Sequence of chain 1.I:
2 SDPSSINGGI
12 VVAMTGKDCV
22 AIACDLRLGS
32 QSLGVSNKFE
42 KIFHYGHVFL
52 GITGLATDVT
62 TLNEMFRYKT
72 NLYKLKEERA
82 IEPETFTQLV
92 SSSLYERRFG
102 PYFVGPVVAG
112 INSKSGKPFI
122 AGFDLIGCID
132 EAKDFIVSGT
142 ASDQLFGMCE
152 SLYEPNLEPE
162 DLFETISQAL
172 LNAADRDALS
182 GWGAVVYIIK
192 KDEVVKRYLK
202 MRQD

The small molecule below binds the protein below.
Small molecule (SMILES): CC(C)C[C@H](NC(=O)[C@H](Cc1ccccc1)NC(=O)c1cnccn1)B(O)O

Binding-site contacts:
Ligand atom C24 contacts residue ALA49 of chain 1.H at 3.6 Å (hydrophobic).
Ligand atom O27 contacts residue GLY47 of chain 1.H at 3.2 Å (h-bond).
Ligand atom O8 contacts residue ALA49 of chain 1.H at 2.9 Å (h-bond).
Ligand atom C22 contacts residue THR1 of chain 1.H at 2.7 Å.
Ligand atom N4 contacts residue GLN22 of chain 1.H at 3.7 Å.
Ligand atom C21 contacts residue THR1 of chain 1.H at 2.4 Å.
Ligand atom C11 contacts residue GLY47 of chain 1.H at 3.8 Å.
Ligand atom C24 contacts residue THR52 of chain 1.H at 3.5 Å.
Ligand atom C10 contacts residue THR21 of chain 1.H at 3.7 Å.
Ligand atom O28 contacts residue GLY168 of chain 1.H at 3.7 Å.
Ligand atom O27 contacts residue THR1 of chain 1.H at 2.4 Å (h-bond).
Ligand atom O28 contacts residue THR1 of chain 1.H at 2.3 Å (h-bond).
Ligand atom N9 contacts residue THR21 of chain 1.H at 3.0 Å (h-bond).
Ligand atom C7 contacts residue ALA49 of chain 1.H at 3.9 Å (hydrophobic).
Ligand atom N1 contacts residue SER20 of chain 1.H at 3.7 Å.
Ligand atom O19 contacts residue SER20 of chain 1.H at 3.1 Å (h-bond).
Ligand atom C25 contacts residue ALA49 of chain 1.H at 3.9 Å (hydrophobic).
Ligand atom N20 contacts residue GLY47 of chain 1.H at 2.7 Å (h-bond).
Ligand atom C14 contacts residue GLN22 of chain 1.H at 3.8 Å.
Ligand atom C24 contacts residue GLY45 of chain 1.H at 3.6 Å.
Ligand atom C23 contacts residue GLY47 of chain 1.H at 3.6 Å.
Ligand atom B26 contacts residue LYS33 of chain 1.H at 3.9 Å.
Ligand atom C17 contacts residue GLY47 of chain 1.H at 3.8 Å.
Ligand atom C11 contacts residue THR21 of chain 1.H at 3.5 Å.
Ligand atom C6 contacts residue CYS129 of chain 1.I at 3.9 Å (hydrophobic).
Ligand atom B26 contacts residue THR1 of chain 1.H at 1.4 Å.
Ligand atom C10 contacts residue GLY47 of chain 1.H at 3.3 Å.
Ligand atom C13 contacts residue THR21 of chain 1.H at 3.6 Å.
Ligand atom O8 contacts residue THR48 of chain 1.H at 3.9 Å.
Ligand atom C18 contacts residue GLY47 of chain 1.H at 3.4 Å.
Ligand atom N1 contacts residue ALA49 of chain 1.H at 3.8 Å.
Ligand atom C16 contacts residue THR48 of chain 1.H at 3.7 Å.
Ligand atom C21 contacts residue GLY47 of chain 1.H at 3.7 Å.
Ligand atom C25 contacts residue CYS31 of chain 1.H at 3.8 Å (hydrophobic).
Ligand atom C22 contacts residue GLY47 of chain 1.H at 3.7 Å.
Ligand atom O19 contacts residue THR21 of chain 1.H at 3.1 Å (h-bond).
Ligand atom N1 contacts residue CYS129 of chain 1.I at 3.9 Å.
Ligand atom N20 contacts residue THR1 of chain 1.H at 3.7 Å.
Ligand atom C3 contacts residue THR21 of chain 1.H at 3.7 Å.
Ligand atom C5 contacts residue ASP125 of chain 1.I at 3.7 Å.

Sequence of chain 1.H:
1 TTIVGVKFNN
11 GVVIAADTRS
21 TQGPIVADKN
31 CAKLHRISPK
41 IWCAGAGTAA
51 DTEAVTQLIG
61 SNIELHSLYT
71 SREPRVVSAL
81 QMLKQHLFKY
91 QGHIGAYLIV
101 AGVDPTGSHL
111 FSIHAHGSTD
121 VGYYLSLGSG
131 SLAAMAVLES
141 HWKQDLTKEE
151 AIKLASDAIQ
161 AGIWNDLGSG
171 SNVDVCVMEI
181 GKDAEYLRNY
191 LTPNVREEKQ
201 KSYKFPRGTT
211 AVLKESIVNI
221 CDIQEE